Sequence of chain 1.W:
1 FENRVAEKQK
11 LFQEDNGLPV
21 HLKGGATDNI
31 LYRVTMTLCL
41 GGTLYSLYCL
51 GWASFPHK

Sequence of chain 1.P:
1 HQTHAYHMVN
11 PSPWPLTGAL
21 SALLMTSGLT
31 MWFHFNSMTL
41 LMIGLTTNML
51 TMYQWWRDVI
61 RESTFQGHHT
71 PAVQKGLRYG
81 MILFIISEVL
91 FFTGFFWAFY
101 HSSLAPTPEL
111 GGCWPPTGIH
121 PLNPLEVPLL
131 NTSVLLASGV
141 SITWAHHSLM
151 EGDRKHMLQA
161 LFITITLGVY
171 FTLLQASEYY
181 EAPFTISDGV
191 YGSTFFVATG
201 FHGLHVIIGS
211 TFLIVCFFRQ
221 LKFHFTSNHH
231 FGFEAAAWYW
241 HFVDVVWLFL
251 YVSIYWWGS

Binding-site contacts:
Ligand atom C21 contacts residue PHE1 of chain 1.W at 4.4 Å (hydrophobic).
Ligand atom C15 contacts residue LEU158 of chain 1.P at 3.9 Å (hydrophobic).
Ligand atom C6 contacts residue GLN159 of chain 1.P at 4.3 Å.
Ligand atom O26 contacts residue PHE1 of chain 1.W at 3.0 Å (h-bond).
Ligand atom C15 contacts residue LYS155 of chain 1.P at 4.4 Å.
Ligand atom O25 contacts residue PHE1 of chain 1.W at 3.4 Å (h-bond).
Ligand atom C24 contacts residue ARG154 of chain 1.P at 3.2 Å.
Ligand atom C7 contacts residue GLN159 of chain 1.P at 4.1 Å.
Ligand atom C6 contacts residue PHE162 of chain 1.P at 3.6 Å (hydrophobic).
Ligand atom C19 contacts residue PHE162 of chain 1.P at 3.8 Å (hydrophobic).
Ligand atom C18 contacts residue LEU158 of chain 1.P at 4.0 Å (hydrophobic).
Ligand atom C7 contacts residue LEU158 of chain 1.P at 4.5 Å (hydrophobic).
Ligand atom O26 contacts residue ARG154 of chain 1.P at 2.9 Å (salt-bridge).
Ligand atom C16 contacts residue LEU158 of chain 1.P at 4.2 Å (hydrophobic).
Ligand atom O25 contacts residue ARG154 of chain 1.P at 3.6 Å (salt-bridge).
Ligand atom C18 contacts residue LEU221 of chain 1.P at 3.5 Å (hydrophobic).
Ligand atom C23 contacts residue ARG154 of chain 1.P at 3.2 Å.
Ligand atom C5 contacts residue PHE162 of chain 1.P at 4.0 Å (hydrophobic).
Ligand atom O7 contacts residue GLN159 of chain 1.P at 4.1 Å.
Ligand atom C24 contacts residue PHE1 of chain 1.W at 3.6 Å (hydrophobic).

A protein and the small-molecule ligand that binds it are described below.
Small molecule (SMILES): C[C@H](CCC(=O)O)[C@H]1CC[C@H]2[C@@H]3[C@H](O)C[C@@H]4C[C@H](O)CC[C@]4(C)[C@H]3C[C@H](O)[C@]12C